Binding-site contacts:
Ligand atom C3 contacts residue ASN44 of chain 1.A at 3.8 Å.
Ligand atom C7 contacts residue PRO213 of chain 1.A at 3.9 Å (hydrophobic).
Ligand atom O7 contacts residue TRP43 of chain 1.A at 4.5 Å.
Ligand atom C1 contacts residue ASN44 of chain 1.A at 1.4 Å.
Ligand atom C7 contacts residue ASN44 of chain 1.A at 3.7 Å.
Ligand atom C4 contacts residue ASN44 of chain 1.A at 4.2 Å.
Ligand atom O5 contacts residue ASN44 of chain 1.A at 2.4 Å (h-bond).
Ligand atom N2 contacts residue PRO213 of chain 1.A at 3.7 Å.
Ligand atom C8 contacts residue PRO213 of chain 1.A at 3.5 Å (hydrophobic).
Ligand atom C5 contacts residue ASN44 of chain 1.A at 3.7 Å.
Ligand atom O7 contacts residue ASN44 of chain 1.A at 3.9 Å.
Ligand atom N2 contacts residue ASN44 of chain 1.A at 2.9 Å (h-bond).
Ligand atom C2 contacts residue ASN44 of chain 1.A at 2.5 Å.

Sequence of chain 1.A:
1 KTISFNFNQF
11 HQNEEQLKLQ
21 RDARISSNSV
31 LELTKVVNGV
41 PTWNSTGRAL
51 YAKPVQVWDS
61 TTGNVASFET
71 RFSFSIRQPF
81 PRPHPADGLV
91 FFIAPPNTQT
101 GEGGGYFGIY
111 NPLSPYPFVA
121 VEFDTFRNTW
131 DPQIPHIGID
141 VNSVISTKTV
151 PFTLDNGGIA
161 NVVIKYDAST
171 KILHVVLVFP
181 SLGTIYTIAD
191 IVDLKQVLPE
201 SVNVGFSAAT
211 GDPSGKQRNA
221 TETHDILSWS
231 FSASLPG

The protein below binds the small molecule below.
Small molecule (SMILES): CC(=O)N[C@H]1[C@H](O[C@H]2[C@H](O[C@@H]3O[C@@H](C)[C@@H](O)[C@@H](O)[C@@H]3O)[C@@H](NC(C)=O)CO[C@@H]2CO)O[C@H](CO)[C@@H](O)[C@@H]1O